Sequence of chain 3.A:
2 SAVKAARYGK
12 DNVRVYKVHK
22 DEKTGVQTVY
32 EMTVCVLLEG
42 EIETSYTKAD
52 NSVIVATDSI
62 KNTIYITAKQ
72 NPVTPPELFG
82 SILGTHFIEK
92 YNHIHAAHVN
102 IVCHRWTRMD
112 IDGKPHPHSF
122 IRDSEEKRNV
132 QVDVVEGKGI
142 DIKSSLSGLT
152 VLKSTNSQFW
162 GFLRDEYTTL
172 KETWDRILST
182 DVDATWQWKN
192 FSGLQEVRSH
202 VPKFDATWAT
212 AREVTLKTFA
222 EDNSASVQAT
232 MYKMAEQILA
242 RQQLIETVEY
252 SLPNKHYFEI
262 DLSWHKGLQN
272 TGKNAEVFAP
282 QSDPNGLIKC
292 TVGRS

Binding-site contacts:
Ligand atom C2 contacts residue ASN255 of chain 3.A at 3.9 Å.
Ligand atom C4 contacts residue ARG177 of chain 3.A at 3.8 Å.
Ligand atom C2 contacts residue ARG177 of chain 3.A at 3.6 Å.
Ligand atom N7 contacts residue THR58 of chain 4.A at 2.9 Å (h-bond).
Ligand atom O13 contacts residue THR58 of chain 4.A at 3.7 Å.
Ligand atom C8 contacts residue THR58 of chain 4.A at 3.2 Å.
Ligand atom C6 contacts residue GLN229 of chain 3.A at 3.8 Å.
Ligand atom O13 contacts residue ILE55 of chain 4.A at 3.5 Å.
Ligand atom O11 contacts residue ARG177 of chain 3.A at 2.9 Å (salt-bridge).
Ligand atom N3 contacts residue ARG177 of chain 3.A at 2.9 Å (salt-bridge).
Ligand atom O13 contacts residue PHE160 of chain 3.A at 3.9 Å.
Ligand atom C8 contacts residue LEU171 of chain 3.A at 4.0 Å (hydrophobic).
Ligand atom O11 contacts residue GLN229 of chain 3.A at 3.8 Å.
Ligand atom C5 contacts residue PHE160 of chain 3.A at 3.4 Å (hydrophobic).
Ligand atom C4 contacts residue ASN255 of chain 3.A at 4.0 Å.
Ligand atom O11 contacts residue SER227 of chain 3.A at 3.5 Å.
Ligand atom N1 contacts residue PHE160 of chain 3.A at 3.5 Å.
Ligand atom N3 contacts residue ASN255 of chain 3.A at 3.4 Å (h-bond).
Ligand atom O24 contacts residue LEU171 of chain 3.A at 3.5 Å.
Ligand atom O13 contacts residue GLN229 of chain 3.A at 2.9 Å (h-bond).
Ligand atom C8 contacts residue PHE160 of chain 3.A at 3.7 Å (hydrophobic).
Ligand atom C2 contacts residue GLN229 of chain 3.A at 3.9 Å.
Ligand atom O24 contacts residue ASP59 of chain 4.A at 2.9 Å (salt-bridge).
Ligand atom N9 contacts residue PHE160 of chain 3.A at 3.5 Å.
Ligand atom N3 contacts residue PHE160 of chain 3.A at 3.6 Å.
Ligand atom C4 contacts residue PHE160 of chain 3.A at 3.3 Å (hydrophobic).
Ligand atom C5 contacts residue THR58 of chain 4.A at 3.9 Å.
Ligand atom O13 contacts residue TYR9 of chain 4.A at 3.7 Å.
Ligand atom C6 contacts residue PHE160 of chain 3.A at 3.4 Å (hydrophobic).
Ligand atom N1 contacts residue GLN229 of chain 3.A at 3.0 Å (h-bond).
Ligand atom N7 contacts residue ALA57 of chain 4.A at 3.7 Å.
Ligand atom N7 contacts residue PHE160 of chain 3.A at 3.6 Å.
Ligand atom O11 contacts residue VAL228 of chain 3.A at 2.9 Å (h-bond).
Ligand atom N9 contacts residue ARG177 of chain 3.A at 3.9 Å.
Ligand atom C2 contacts residue VAL228 of chain 3.A at 4.0 Å (hydrophobic).
Ligand atom O24 contacts residue THR58 of chain 4.A at 3.3 Å (h-bond).
Ligand atom O11 contacts residue PHE160 of chain 3.A at 3.7 Å.
Ligand atom C2 contacts residue PHE160 of chain 3.A at 3.5 Å (hydrophobic).
Ligand atom C8 contacts residue ASP59 of chain 4.A at 3.8 Å.
Ligand atom O24 contacts residue ALA57 of chain 4.A at 3.7 Å.

Sequence of chain 4.A:
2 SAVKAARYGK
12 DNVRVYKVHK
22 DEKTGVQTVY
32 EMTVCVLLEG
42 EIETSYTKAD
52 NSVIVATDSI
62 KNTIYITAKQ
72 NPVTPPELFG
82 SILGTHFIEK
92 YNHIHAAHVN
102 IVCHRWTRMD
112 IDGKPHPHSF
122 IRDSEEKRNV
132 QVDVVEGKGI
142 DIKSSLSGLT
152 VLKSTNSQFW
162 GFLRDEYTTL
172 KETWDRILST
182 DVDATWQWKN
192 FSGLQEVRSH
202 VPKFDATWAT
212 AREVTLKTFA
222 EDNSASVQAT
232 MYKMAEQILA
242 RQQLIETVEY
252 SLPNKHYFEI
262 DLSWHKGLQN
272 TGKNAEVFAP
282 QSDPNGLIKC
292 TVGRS

The small molecule below binds the protein below.
Small molecule (SMILES): O=c1[nH]c(=O)c2[nH]c(=O)[nH]c2[nH]1